Sequence of chain 1.E:
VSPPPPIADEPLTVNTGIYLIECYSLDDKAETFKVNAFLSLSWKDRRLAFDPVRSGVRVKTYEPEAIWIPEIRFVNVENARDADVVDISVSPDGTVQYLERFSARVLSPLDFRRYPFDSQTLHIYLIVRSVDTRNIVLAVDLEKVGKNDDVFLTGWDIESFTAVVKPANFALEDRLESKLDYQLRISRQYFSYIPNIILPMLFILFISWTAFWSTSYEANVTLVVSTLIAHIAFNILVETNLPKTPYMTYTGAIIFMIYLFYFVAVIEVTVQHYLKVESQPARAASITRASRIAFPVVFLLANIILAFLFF

The protein below binds the small molecule below.
Small molecule (SMILES): CC=CC(=O)O

Binding-site contacts:
Ligand atom C4 contacts residue ILE131 of chain 1.E at 4.3 Å (hydrophobic).
Ligand atom C4 contacts residue VAL79 of chain 1.E at 4.5 Å (hydrophobic).
Ligand atom C2 contacts residue GLU181 of chain 1.E at 4.4 Å.
Ligand atom C3 contacts residue PHE42 of chain 1.D at 3.9 Å (hydrophobic).
Ligand atom C3 contacts residue LEU176 of chain 1.E at 3.8 Å (hydrophobic).
Ligand atom O2 contacts residue ILE131 of chain 1.E at 4.1 Å.
Ligand atom C2 contacts residue ILE131 of chain 1.E at 4.3 Å (hydrophobic).
Ligand atom O2 contacts residue ARG105 of chain 1.D at 2.2 Å (salt-bridge).
Ligand atom O2 contacts residue ILE25 of chain 1.D at 4.3 Å.
Ligand atom C3 contacts residue GLU181 of chain 1.E at 3.8 Å.
Ligand atom C4 contacts residue LEU176 of chain 1.E at 3.5 Å (hydrophobic).
Ligand atom O1 contacts residue ILE131 of chain 1.E at 3.5 Å.
Ligand atom O1 contacts residue ARG77 of chain 1.E at 2.3 Å (salt-bridge).
Ligand atom O2 contacts residue PHE42 of chain 1.D at 3.9 Å.
Ligand atom C2 contacts residue ILE25 of chain 1.D at 4.1 Å (hydrophobic).
Ligand atom O1 contacts residue ARG105 of chain 1.D at 4.3 Å.
Ligand atom C3 contacts residue ILE131 of chain 1.E at 4.1 Å (hydrophobic).
Ligand atom C1 contacts residue ILE131 of chain 1.E at 3.7 Å (hydrophobic).
Ligand atom C1 contacts residue ARG105 of chain 1.D at 3.4 Å.
Ligand atom O1 contacts residue PHE42 of chain 1.D at 3.2 Å.
Ligand atom O1 contacts residue GLU181 of chain 1.E at 3.0 Å (salt-bridge).
Ligand atom C1 contacts residue PHE42 of chain 1.D at 3.5 Å (hydrophobic).
Ligand atom C2 contacts residue ARG105 of chain 1.D at 4.1 Å.
Ligand atom C1 contacts residue GLU181 of chain 1.E at 4.1 Å.
Ligand atom C1 contacts residue ARG77 of chain 1.E at 3.4 Å.
Ligand atom C2 contacts residue PHE42 of chain 1.D at 4.0 Å (hydrophobic).
Ligand atom O2 contacts residue ARG77 of chain 1.E at 3.3 Å (salt-bridge).

Sequence of chain 1.D:
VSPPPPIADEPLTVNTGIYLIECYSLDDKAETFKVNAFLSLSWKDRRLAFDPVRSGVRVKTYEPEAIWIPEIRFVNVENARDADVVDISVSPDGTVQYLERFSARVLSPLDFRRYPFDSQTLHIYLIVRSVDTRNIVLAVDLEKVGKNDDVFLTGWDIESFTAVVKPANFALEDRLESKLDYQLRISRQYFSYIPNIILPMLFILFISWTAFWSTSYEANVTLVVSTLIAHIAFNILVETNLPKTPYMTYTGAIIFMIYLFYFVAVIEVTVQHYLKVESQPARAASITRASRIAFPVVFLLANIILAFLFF